Binding-site contacts:
Ligand atom PG contacts residue MG1 of chain 1.AA at 3.4 Å.
Ligand atom PG contacts residue LYS206 of chain 1.B at 3.5 Å.
Ligand atom O1A contacts residue HIS104 of chain 1.B at 3.2 Å (h-bond).
Ligand atom PA contacts residue ARG58 of chain 1.B at 3.5 Å.
Ligand atom C3' contacts residue ASP213 of chain 1.B at 3.5 Å.
Ligand atom O2G contacts residue MG1 of chain 1.AA at 2.0 Å.
Ligand atom PA contacts residue FE1 of chain 1.Y at 3.3 Å.
Ligand atom N3A contacts residue ASP205 of chain 1.B at 2.7 Å (salt-bridge).
Ligand atom O1A contacts residue HIS127 of chain 1.B at 2.8 Å (h-bond).
Ligand atom O3G contacts residue ARG260 of chain 1.B at 3.1 Å (salt-bridge).
Ligand atom O5' contacts residue HIS109 of chain 1.B at 2.8 Å (h-bond).
Ligand atom O2B contacts residue MG1 of chain 1.AA at 2.3 Å.
Ligand atom C5' contacts residue HIS109 of chain 1.B at 3.6 Å.
Ligand atom C6 contacts residue HIS109 of chain 1.B at 3.3 Å.
Ligand atom C3' contacts residue TYR209 of chain 1.B at 3.5 Å (hydrophobic).
Ligand atom O5' contacts residue ARG58 of chain 1.B at 3.5 Å (salt-bridge).
Ligand atom PA contacts residue ASP205 of chain 1.B at 3.6 Å.
Ligand atom O2A contacts residue ASP205 of chain 1.B at 3.2 Å (salt-bridge).
Ligand atom C5 contacts residue HIS109 of chain 1.B at 3.6 Å.
Ligand atom O1A contacts residue HIS109 of chain 1.B at 3.6 Å (h-bond).
Ligand atom O3' contacts residue ASP213 of chain 1.B at 2.8 Å (salt-bridge).
Ligand atom O4' contacts residue ARG58 of chain 1.B at 3.4 Å (salt-bridge).
Ligand atom O3' contacts residue TYR209 of chain 1.B at 3.4 Å.
Ligand atom O4' contacts residue HIS109 of chain 1.B at 3.1 Å.
Ligand atom O1G contacts residue TYR209 of chain 1.B at 2.6 Å (h-bond).
Ligand atom O2G contacts residue LYS206 of chain 1.B at 2.9 Å (salt-bridge).
Ligand atom O2A contacts residue ASP101 of chain 1.B at 2.7 Å (salt-bridge).
Ligand atom O2A contacts residue HIS100 of chain 1.B at 3.6 Å.
Ligand atom N4 contacts residue GLN269 of chain 1.B at 3.2 Å (h-bond).
Ligand atom O1A contacts residue MG1 of chain 1.Z at 3.2 Å.
Ligand atom O2A contacts residue ARG58 of chain 1.B at 2.7 Å (salt-bridge).
Ligand atom O1G contacts residue ARG260 of chain 1.B at 3.1 Å (salt-bridge).
Ligand atom O3' contacts residue GLN43 of chain 1.B at 3.0 Å (h-bond).
Ligand atom O2A contacts residue HIS61 of chain 1.B at 3.3 Å (h-bond).
Ligand atom O2A contacts residue FE1 of chain 1.Y at 1.9 Å.
Ligand atom N1 contacts residue HIS109 of chain 1.B at 3.4 Å.
Ligand atom C2' contacts residue TYR268 of chain 1.B at 3.6 Å (hydrophobic).
Ligand atom O1G contacts residue LYS206 of chain 1.B at 3.3 Å.
Ligand atom O1A contacts residue ASP101 of chain 1.B at 3.3 Å (salt-bridge).
Ligand atom O2B contacts residue ASP205 of chain 1.B at 3.4 Å (salt-bridge).

The protein below binds the small molecule below.
Small molecule (SMILES): Nc1ccn([C@H]2C[C@H](O)[C@@H](COP(=O)(O)NP(=O)(O)OP(=O)(O)O)O2)c(=O)n1

Sequence of chain 1.B:
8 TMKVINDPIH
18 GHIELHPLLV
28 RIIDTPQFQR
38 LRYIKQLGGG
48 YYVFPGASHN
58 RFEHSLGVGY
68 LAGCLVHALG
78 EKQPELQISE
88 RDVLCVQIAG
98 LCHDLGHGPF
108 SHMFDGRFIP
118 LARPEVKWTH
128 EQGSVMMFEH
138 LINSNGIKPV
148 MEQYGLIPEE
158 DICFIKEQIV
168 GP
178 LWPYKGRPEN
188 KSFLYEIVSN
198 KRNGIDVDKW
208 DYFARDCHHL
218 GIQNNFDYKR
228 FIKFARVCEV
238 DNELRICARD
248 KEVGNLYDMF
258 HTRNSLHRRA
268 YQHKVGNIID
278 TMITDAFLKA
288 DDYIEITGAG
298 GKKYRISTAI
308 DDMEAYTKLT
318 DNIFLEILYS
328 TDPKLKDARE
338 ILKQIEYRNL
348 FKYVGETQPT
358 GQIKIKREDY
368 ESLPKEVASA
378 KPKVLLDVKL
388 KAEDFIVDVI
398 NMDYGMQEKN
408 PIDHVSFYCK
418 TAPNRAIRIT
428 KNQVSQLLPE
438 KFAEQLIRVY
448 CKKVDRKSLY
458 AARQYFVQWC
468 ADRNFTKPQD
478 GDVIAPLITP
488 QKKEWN